The small molecule below binds the protein below.
Small molecule (SMILES): CC(=O)N[C@@H]1[C@@H](O)[C@H](O)[C@@H](CO)O[C@H]1O

Binding-site contacts:
Ligand atom O5 contacts residue ASN100 of chain 1.F at 2.4 Å (h-bond).
Ligand atom C8 contacts residue SER102 of chain 1.F at 3.3 Å.
Ligand atom C2 contacts residue ASN100 of chain 1.F at 2.5 Å.
Ligand atom C6 contacts residue ILE134 of chain 1.F at 4.0 Å (hydrophobic).
Ligand atom N2 contacts residue SER102 of chain 1.F at 4.0 Å.
Ligand atom C7 contacts residue ASN100 of chain 1.F at 3.7 Å.
Ligand atom C5 contacts residue TRP103 of chain 1.F at 4.2 Å (hydrophobic).
Ligand atom C7 contacts residue SER102 of chain 1.F at 4.1 Å.
Ligand atom O7 contacts residue ASN100 of chain 1.F at 4.1 Å.
Ligand atom C5 contacts residue ASN100 of chain 1.F at 3.7 Å.
Ligand atom C1 contacts residue ASN100 of chain 1.F at 1.4 Å.
Ligand atom N2 contacts residue ASN100 of chain 1.F at 2.9 Å (h-bond).
Ligand atom C4 contacts residue ASN100 of chain 1.F at 4.3 Å.
Ligand atom C3 contacts residue ASN100 of chain 1.F at 3.8 Å.

Sequence of chain 1.F:
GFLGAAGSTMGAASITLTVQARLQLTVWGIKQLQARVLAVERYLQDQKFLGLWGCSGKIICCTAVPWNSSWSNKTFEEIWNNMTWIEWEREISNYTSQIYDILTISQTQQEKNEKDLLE